The small molecule below binds the protein below.
Small molecule (SMILES): Nc1ccn([C@@H]2O[C@H](CO[P](=O)(O)O[C@H]3[C@@H](O)[C@H](n4cnc5c4NC=NC5N)O[C@@H]3CO[P](=O)(O)O[C@H]3[C@@H](O)[C@H](n4cnc5c(=O)[nH]c(N)nc54)O[C@@H]3CO[P](=O)(O)O[C@H]3[C@@H](O)[C@H](n4cnc5c(=O)[nH]c(N)nc54)O[C@@H]3CO[P](=O)(O)O[C@H]3[C@@H](O)[C@H](n4ccc(N)nc4=O)O[C@@H]3CO[P](=O)(O)O[C@H]3[C@@H](O)[C@H](n4ccc(=O)[nH]c4=O)O[C@@H]3COP(=O)=O)[C@@H](O[P](=O)(O)OC[C@H]3O[C@@H](n4ccc(=O)[nH]c4=O)[C@H](O)[C@@H]3O)[C@H]2O)c(=O)n1

Sequence of chain 1.A:
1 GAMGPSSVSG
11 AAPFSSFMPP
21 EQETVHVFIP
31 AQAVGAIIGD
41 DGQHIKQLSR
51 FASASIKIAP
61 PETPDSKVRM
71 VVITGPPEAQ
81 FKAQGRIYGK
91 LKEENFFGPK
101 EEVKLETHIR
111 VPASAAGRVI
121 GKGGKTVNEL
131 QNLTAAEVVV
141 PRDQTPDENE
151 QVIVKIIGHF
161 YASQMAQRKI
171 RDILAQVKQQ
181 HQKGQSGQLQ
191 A

Binding-site contacts:
Ligand atom C8 contacts residue ARG142 of chain 1.A at 3.6 Å.
Ligand atom O3' contacts residue LYS122 of chain 1.A at 3.4 Å (salt-bridge).
Ligand atom N6 contacts residue VAL140 of chain 1.A at 2.8 Å (h-bond).
Ligand atom OP2 contacts residue ARG142 of chain 1.A at 3.1 Å (salt-bridge).
Ligand atom C4' contacts residue LYS122 of chain 1.A at 3.5 Å.
Ligand atom C8 contacts residue GLY117 of chain 1.A at 3.8 Å.
Ligand atom N3 contacts residue ILE120 of chain 1.A at 3.7 Å.
Ligand atom C4 contacts residue GLN180 of chain 1.A at 3.6 Å.
Ligand atom N1 contacts residue VAL140 of chain 1.A at 3.1 Å.
Ligand atom O2' contacts residue GLY123 of chain 1.A at 3.8 Å.
Ligand atom O4' contacts residue ARG118 of chain 1.A at 3.1 Å (salt-bridge).
Ligand atom O2 contacts residue VAL139 of chain 1.A at 3.4 Å.
Ligand atom O4' contacts residue LYS122 of chain 1.A at 3.0 Å (salt-bridge).
Ligand atom C6 contacts residue ARG118 of chain 1.A at 3.7 Å.
Ligand atom N4 contacts residue ARG142 of chain 1.A at 3.9 Å.
Ligand atom C6 contacts residue VAL140 of chain 1.A at 3.2 Å (hydrophobic).
Ligand atom O2' contacts residue ARG142 of chain 1.A at 2.8 Å (salt-bridge).
Ligand atom N2 contacts residue ASP143 of chain 1.A at 3.1 Å (salt-bridge).
Ligand atom OP1 contacts residue LYS122 of chain 1.A at 3.1 Å.
Ligand atom C2' contacts residue ARG142 of chain 1.A at 3.7 Å.
Ligand atom C2 contacts residue ILE120 of chain 1.A at 3.5 Å (hydrophobic).
Ligand atom C2 contacts residue ARG118 of chain 1.A at 3.5 Å.
Ligand atom C1' contacts residue LYS122 of chain 1.A at 3.5 Å.
Ligand atom C2 contacts residue VAL140 of chain 1.A at 3.8 Å (hydrophobic).
Ligand atom C6 contacts residue GLY117 of chain 1.A at 3.8 Å.
Ligand atom OP2 contacts residue LYS122 of chain 1.A at 3.6 Å.
Ligand atom OP1 contacts residue GLY123 of chain 1.A at 3.0 Å.
Ligand atom O6 contacts residue GLY117 of chain 1.A at 3.8 Å.
Ligand atom N7 contacts residue ARG142 of chain 1.A at 3.2 Å (salt-bridge).
Ligand atom O2 contacts residue VAL139 of chain 1.A at 3.6 Å.
Ligand atom N7 contacts residue GLY117 of chain 1.A at 3.2 Å.
Ligand atom C1' contacts residue ARG118 of chain 1.A at 3.2 Å.
Ligand atom C5 contacts residue GLY117 of chain 1.A at 3.5 Å.
Ligand atom O5' contacts residue ARG118 of chain 1.A at 3.8 Å.
Ligand atom N1 contacts residue ARG118 of chain 1.A at 3.2 Å (salt-bridge).
Ligand atom N6 contacts residue PRO141 of chain 1.A at 3.3 Å (h-bond).
Ligand atom O3' contacts residue GLY123 of chain 1.A at 3.8 Å.
Ligand atom O2 contacts residue ARG118 of chain 1.A at 3.7 Å.
Ligand atom N4 contacts residue GLN180 of chain 1.A at 2.9 Å (h-bond).
Ligand atom C2 contacts residue ASP143 of chain 1.A at 3.7 Å.